This protein binds this small molecule.
Small molecule (SMILES): CC(=O)N[C@@H]1[C@@H](O)[C@H](O)[C@@H](CO)O[C@H]1O

Sequence of chain 1.E:
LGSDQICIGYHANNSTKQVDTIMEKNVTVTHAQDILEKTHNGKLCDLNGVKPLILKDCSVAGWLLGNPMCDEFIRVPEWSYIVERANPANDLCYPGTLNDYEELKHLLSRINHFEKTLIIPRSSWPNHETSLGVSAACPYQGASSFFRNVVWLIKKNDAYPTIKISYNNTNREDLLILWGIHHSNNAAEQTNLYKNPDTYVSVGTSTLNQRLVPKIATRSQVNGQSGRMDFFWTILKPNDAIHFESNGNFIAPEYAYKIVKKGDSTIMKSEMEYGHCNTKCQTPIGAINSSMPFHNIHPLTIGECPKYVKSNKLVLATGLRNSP

Binding-site contacts:
Ligand atom O7 contacts residue ASN28 of chain 1.E at 3.1 Å (h-bond).
Ligand atom O5 contacts residue GLN20 of chain 1.E at 4.3 Å.
Ligand atom C4 contacts residue ASN28 of chain 1.E at 4.4 Å.
Ligand atom O5 contacts residue ASN28 of chain 1.E at 2.3 Å (h-bond).
Ligand atom C7 contacts residue ASN28 of chain 1.E at 3.4 Å.
Ligand atom N2 contacts residue ASN28 of chain 1.E at 3.3 Å (h-bond).
Ligand atom C5 contacts residue ASN28 of chain 1.E at 3.6 Å.
Ligand atom C1 contacts residue ASN28 of chain 1.E at 1.4 Å.
Ligand atom C3 contacts residue ASN28 of chain 1.E at 4.0 Å.
Ligand atom C2 contacts residue ASN28 of chain 1.E at 2.8 Å.
Ligand atom O6 contacts residue GLN20 of chain 1.E at 4.3 Å.